Sequence of chain 1.A:
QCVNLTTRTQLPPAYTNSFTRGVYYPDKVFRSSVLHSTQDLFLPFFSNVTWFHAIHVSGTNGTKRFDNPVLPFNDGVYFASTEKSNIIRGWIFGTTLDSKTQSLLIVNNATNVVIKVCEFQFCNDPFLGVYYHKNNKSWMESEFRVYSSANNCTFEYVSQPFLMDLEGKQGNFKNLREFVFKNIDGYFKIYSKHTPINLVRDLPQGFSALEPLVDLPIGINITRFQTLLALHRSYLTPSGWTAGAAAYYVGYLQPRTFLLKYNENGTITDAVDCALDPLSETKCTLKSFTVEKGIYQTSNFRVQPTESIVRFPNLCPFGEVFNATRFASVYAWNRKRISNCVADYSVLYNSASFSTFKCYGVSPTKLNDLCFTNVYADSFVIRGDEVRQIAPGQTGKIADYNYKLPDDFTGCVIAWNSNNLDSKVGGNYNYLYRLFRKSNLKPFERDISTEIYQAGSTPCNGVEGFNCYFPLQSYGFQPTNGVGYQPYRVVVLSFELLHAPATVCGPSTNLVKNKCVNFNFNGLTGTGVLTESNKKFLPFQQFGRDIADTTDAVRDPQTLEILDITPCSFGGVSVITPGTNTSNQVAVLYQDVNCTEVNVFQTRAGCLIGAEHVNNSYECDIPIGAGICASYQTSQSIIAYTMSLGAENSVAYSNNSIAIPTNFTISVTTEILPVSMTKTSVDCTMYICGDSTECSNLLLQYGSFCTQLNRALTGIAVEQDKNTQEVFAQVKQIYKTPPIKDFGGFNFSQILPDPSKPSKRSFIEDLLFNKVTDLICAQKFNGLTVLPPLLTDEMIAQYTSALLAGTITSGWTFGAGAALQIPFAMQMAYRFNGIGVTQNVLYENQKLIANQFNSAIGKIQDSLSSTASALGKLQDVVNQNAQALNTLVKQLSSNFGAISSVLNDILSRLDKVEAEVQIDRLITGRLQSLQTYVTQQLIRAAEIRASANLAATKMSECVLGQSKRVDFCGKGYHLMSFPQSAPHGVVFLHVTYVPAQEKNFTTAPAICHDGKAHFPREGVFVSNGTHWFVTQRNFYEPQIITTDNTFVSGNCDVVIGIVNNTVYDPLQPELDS

Binding-site contacts:
Ligand atom O5 contacts residue THR108 of chain 1.A at 4.0 Å.
Ligand atom C2 contacts residue ASN234 of chain 1.A at 2.5 Å.
Ligand atom C5 contacts residue THR108 of chain 1.A at 4.3 Å.
Ligand atom C4 contacts residue ASN234 of chain 1.A at 4.2 Å.
Ligand atom C5 contacts residue ASN234 of chain 1.A at 3.7 Å.
Ligand atom C6 contacts residue THR108 of chain 1.A at 3.4 Å.
Ligand atom C1 contacts residue ASN234 of chain 1.A at 1.4 Å.
Ligand atom C3 contacts residue ASN234 of chain 1.A at 3.8 Å.
Ligand atom O6 contacts residue THR108 of chain 1.A at 4.4 Å.
Ligand atom N2 contacts residue ASN234 of chain 1.A at 2.8 Å (h-bond).
Ligand atom C7 contacts residue ASN234 of chain 1.A at 4.2 Å.
Ligand atom O5 contacts residue ASN234 of chain 1.A at 2.4 Å (h-bond).

This small molecule binds to this protein.
Small molecule (SMILES): CC(=O)N[C@@H]1[C@@H](O)[C@H](O)[C@@H](CO)O[C@H]1O